The small molecule below binds the protein below.
Small molecule (SMILES): CC(=O)N[C@@H]1[C@@H](O)[C@H](O)[C@@H](CO)O[C@H]1O

Binding-site contacts:
Ligand atom O3 contacts residue TRP388 of chain 2.D at 4.2 Å.
Ligand atom O7 contacts residue TRP388 of chain 2.D at 3.5 Å.
Ligand atom C5 contacts residue ASN332 of chain 2.D at 3.7 Å.
Ligand atom O7 contacts residue ASN332 of chain 2.D at 3.6 Å.
Ligand atom C3 contacts residue ASN332 of chain 2.D at 3.8 Å.
Ligand atom C1 contacts residue ASN332 of chain 2.D at 1.4 Å.
Ligand atom N2 contacts residue ASN332 of chain 2.D at 2.9 Å (h-bond).
Ligand atom C2 contacts residue ASN332 of chain 2.D at 2.5 Å.
Ligand atom C4 contacts residue ASN332 of chain 2.D at 4.2 Å.
Ligand atom C7 contacts residue ASN332 of chain 2.D at 3.8 Å.
Ligand atom O5 contacts residue ASN332 of chain 2.D at 2.4 Å (h-bond).

Sequence of chain 2.D:
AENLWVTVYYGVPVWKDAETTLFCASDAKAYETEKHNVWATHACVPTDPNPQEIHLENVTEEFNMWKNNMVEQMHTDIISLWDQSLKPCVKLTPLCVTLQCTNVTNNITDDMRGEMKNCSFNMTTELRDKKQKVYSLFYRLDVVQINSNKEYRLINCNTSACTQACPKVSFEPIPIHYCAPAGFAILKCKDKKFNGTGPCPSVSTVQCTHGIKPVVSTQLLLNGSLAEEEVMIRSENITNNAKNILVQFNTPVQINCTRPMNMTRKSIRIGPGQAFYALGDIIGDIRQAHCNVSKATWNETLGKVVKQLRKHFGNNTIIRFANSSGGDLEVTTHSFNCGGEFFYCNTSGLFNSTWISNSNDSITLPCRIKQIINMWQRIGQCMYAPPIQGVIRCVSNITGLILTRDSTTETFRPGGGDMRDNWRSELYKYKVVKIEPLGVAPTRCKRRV